The small molecule below binds the protein below.
Small molecule (SMILES): CC(=O)N[C@H]1[C@H]([C@H](O)[C@H](O)CO)O[C@@](O)(C(=O)O)C[C@@H]1O

Sequence of chain 40.A:
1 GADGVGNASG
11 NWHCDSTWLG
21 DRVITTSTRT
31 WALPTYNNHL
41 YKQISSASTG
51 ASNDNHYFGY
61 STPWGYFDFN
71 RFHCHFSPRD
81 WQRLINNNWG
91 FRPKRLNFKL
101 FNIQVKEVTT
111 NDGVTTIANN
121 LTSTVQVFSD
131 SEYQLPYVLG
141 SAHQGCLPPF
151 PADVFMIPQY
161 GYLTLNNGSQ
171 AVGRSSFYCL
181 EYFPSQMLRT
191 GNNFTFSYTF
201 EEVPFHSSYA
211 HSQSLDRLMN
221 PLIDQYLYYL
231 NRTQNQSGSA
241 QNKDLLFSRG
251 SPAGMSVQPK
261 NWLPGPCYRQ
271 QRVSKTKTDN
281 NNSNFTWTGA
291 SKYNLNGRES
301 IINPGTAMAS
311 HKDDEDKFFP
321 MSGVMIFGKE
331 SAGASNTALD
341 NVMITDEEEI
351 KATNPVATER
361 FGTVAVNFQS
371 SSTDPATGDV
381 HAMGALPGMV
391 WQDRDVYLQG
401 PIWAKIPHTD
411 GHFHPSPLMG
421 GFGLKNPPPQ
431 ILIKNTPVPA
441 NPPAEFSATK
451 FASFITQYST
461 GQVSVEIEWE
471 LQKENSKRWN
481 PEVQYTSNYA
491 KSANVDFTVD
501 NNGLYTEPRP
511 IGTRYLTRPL

Sequence of chain 58.A:
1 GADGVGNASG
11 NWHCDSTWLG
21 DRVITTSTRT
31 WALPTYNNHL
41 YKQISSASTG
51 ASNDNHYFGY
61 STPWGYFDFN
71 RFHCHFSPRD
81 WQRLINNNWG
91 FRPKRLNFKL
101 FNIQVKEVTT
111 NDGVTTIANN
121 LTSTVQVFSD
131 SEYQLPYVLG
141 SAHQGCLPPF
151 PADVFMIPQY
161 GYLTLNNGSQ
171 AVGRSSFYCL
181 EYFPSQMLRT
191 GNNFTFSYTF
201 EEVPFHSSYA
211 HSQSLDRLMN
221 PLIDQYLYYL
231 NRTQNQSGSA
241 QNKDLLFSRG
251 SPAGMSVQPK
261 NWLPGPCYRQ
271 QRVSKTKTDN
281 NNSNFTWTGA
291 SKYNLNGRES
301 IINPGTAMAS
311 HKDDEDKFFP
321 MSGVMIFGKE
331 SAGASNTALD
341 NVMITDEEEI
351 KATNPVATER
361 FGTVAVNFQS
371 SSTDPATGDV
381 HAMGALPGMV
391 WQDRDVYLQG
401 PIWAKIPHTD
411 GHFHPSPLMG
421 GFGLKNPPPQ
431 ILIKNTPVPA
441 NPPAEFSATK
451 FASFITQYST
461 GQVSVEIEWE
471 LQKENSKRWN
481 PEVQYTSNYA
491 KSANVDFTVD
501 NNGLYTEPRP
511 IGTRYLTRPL

Binding-site contacts:
Ligand atom O1A contacts residue ARG232 of chain 40.A at 3.5 Å.
Ligand atom O10 contacts residue SER256 of chain 40.A at 3.5 Å (h-bond).
Ligand atom O1A contacts residue THR286 of chain 58.A at 4.2 Å.
Ligand atom C11 contacts residue ASN55 of chain 58.A at 3.2 Å.
Ligand atom O1A contacts residue ASN284 of chain 58.A at 4.5 Å.
Ligand atom C3 contacts residue ASN231 of chain 40.A at 3.9 Å.
Ligand atom C1 contacts residue ASN284 of chain 58.A at 3.8 Å.
Ligand atom O1B contacts residue ARG232 of chain 40.A at 2.5 Å (salt-bridge).
Ligand atom O2 contacts residue ASN284 of chain 58.A at 3.0 Å (h-bond).
Ligand atom C10 contacts residue ASN55 of chain 58.A at 3.8 Å.
Ligand atom O1B contacts residue ASN231 of chain 40.A at 4.3 Å.
Ligand atom O1A contacts residue ASN231 of chain 40.A at 2.7 Å (h-bond).
Ligand atom C2 contacts residue ASN284 of chain 58.A at 3.9 Å.
Ligand atom O2 contacts residue THR286 of chain 58.A at 4.0 Å.
Ligand atom C4 contacts residue ASN231 of chain 40.A at 3.5 Å.
Ligand atom C2 contacts residue THR286 of chain 58.A at 4.2 Å.
Ligand atom O10 contacts residue SER52 of chain 58.A at 4.4 Å.
Ligand atom O1B contacts residue ASN284 of chain 58.A at 3.7 Å.
Ligand atom C5 contacts residue ASN231 of chain 40.A at 4.5 Å.
Ligand atom O2 contacts residue ARG232 of chain 40.A at 4.5 Å.
Ligand atom C11 contacts residue SER256 of chain 40.A at 4.3 Å.
Ligand atom O2 contacts residue TRP287 of chain 58.A at 4.5 Å.
Ligand atom C11 contacts residue ALA253 of chain 40.A at 3.6 Å (hydrophobic).
Ligand atom O4 contacts residue TRP287 of chain 58.A at 4.1 Å.
Ligand atom O4 contacts residue VAL257 of chain 40.A at 3.1 Å.
Ligand atom C3 contacts residue THR286 of chain 58.A at 3.5 Å.
Ligand atom C3 contacts residue TRP287 of chain 58.A at 4.1 Å (hydrophobic).
Ligand atom O2 contacts residue ASN231 of chain 40.A at 4.2 Å.
Ligand atom C11 contacts residue GLY254 of chain 40.A at 3.6 Å.
Ligand atom C1 contacts residue ASN231 of chain 40.A at 3.6 Å.
Ligand atom C4 contacts residue VAL257 of chain 40.A at 4.4 Å (hydrophobic).
Ligand atom O4 contacts residue ASN231 of chain 40.A at 4.2 Å.
Ligand atom C2 contacts residue ASN231 of chain 40.A at 4.0 Å.
Ligand atom C10 contacts residue SER256 of chain 40.A at 4.2 Å.
Ligand atom C1 contacts residue ARG232 of chain 40.A at 3.6 Å.
Ligand atom O10 contacts residue ASN55 of chain 58.A at 3.4 Å (h-bond).